This protein binds this small molecule.
Small molecule (SMILES): Fc1ccccc1CNc1nc(SCN2CCOCC2)nc2c1cnn2CCc1ccccc1

Sequence of chain 1.A:
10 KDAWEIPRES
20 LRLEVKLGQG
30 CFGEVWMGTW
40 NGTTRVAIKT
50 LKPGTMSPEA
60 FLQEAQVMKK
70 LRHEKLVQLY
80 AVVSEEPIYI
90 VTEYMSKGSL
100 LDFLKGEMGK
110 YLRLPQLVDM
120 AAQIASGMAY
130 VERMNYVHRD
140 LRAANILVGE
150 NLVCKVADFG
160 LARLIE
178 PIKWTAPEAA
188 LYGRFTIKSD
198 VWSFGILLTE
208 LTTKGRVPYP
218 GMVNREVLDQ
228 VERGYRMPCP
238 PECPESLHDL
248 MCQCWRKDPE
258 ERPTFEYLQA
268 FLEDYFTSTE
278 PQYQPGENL

Binding-site contacts:
Ligand atom C23 contacts residue GLU92 of chain 1.A at 3.1 Å.
Ligand atom C08 contacts residue ASP157 of chain 1.A at 2.9 Å.
Ligand atom C10 contacts residue LEU146 of chain 1.A at 3.6 Å (hydrophobic).
Ligand atom C11 contacts residue LEU146 of chain 1.A at 3.3 Å (hydrophobic).
Ligand atom C23 contacts residue THR91 of chain 1.A at 3.6 Å.
Ligand atom C21 contacts residue MET94 of chain 1.A at 3.2 Å (hydrophobic).
Ligand atom N22 contacts residue ALA46 of chain 1.A at 3.5 Å.
Ligand atom C03 contacts residue ASP157 of chain 1.A at 3.4 Å.
Ligand atom C04 contacts residue THR91 of chain 1.A at 3.7 Å.
Ligand atom C11 contacts residue ALA46 of chain 1.A at 3.7 Å (hydrophobic).
Ligand atom C14 contacts residue MET94 of chain 1.A at 3.1 Å (hydrophobic).
Ligand atom C06 contacts residue ASP157 of chain 1.A at 3.7 Å.
Ligand atom F01 contacts residue ILE89 of chain 1.A at 3.5 Å.
Ligand atom C21 contacts residue GLY97 of chain 1.A at 3.5 Å.
Ligand atom C06 contacts residue VAL76 of chain 1.A at 3.5 Å (hydrophobic).
Ligand atom C20 contacts residue TYR93 of chain 1.A at 3.6 Å (hydrophobic).
Ligand atom C32 contacts residue LEU26 of chain 1.A at 3.8 Å (hydrophobic).
Ligand atom C02 contacts residue ASP157 of chain 1.A at 3.2 Å.
Ligand atom N22 contacts residue MET94 of chain 1.A at 2.9 Å (h-bond).
Ligand atom F01 contacts residue LYS48 of chain 1.A at 3.4 Å.
Ligand atom C12 contacts residue LEU146 of chain 1.A at 3.4 Å (hydrophobic).
Ligand atom C07 contacts residue THR91 of chain 1.A at 3.4 Å.
Ligand atom C20 contacts residue GLY97 of chain 1.A at 3.5 Å.
Ligand atom N22 contacts residue GLU92 of chain 1.A at 3.6 Å.
Ligand atom N24 contacts residue LEU146 of chain 1.A at 3.7 Å.
Ligand atom C16 contacts residue GLY97 of chain 1.A at 3.6 Å.
Ligand atom C20 contacts residue SER95 of chain 1.A at 3.6 Å.
Ligand atom C05 contacts residue THR91 of chain 1.A at 3.8 Å.
Ligand atom C02 contacts residue THR91 of chain 1.A at 3.4 Å.
Ligand atom C04 contacts residue ASP157 of chain 1.A at 3.6 Å.
Ligand atom N09 contacts residue THR91 of chain 1.A at 3.1 Å (h-bond).
Ligand atom C05 contacts residue VAL76 of chain 1.A at 3.4 Å (hydrophobic).
Ligand atom C23 contacts residue ALA46 of chain 1.A at 3.2 Å (hydrophobic).
Ligand atom C07 contacts residue ASP157 of chain 1.A at 3.1 Å.
Ligand atom C05 contacts residue ASP157 of chain 1.A at 3.7 Å.
Ligand atom C06 contacts residue THR91 of chain 1.A at 3.6 Å.
Ligand atom C23 contacts residue LEU146 of chain 1.A at 3.6 Å (hydrophobic).
Ligand atom F01 contacts residue ASP157 of chain 1.A at 3.3 Å.
Ligand atom C17 contacts residue GLY97 of chain 1.A at 3.7 Å.
Ligand atom C03 contacts residue THR91 of chain 1.A at 3.5 Å.